Binding-site contacts:
Ligand atom C21 contacts residue TRP56 of chain 3.A at 3.8 Å (hydrophobic).
Ligand atom C16 contacts residue TRP56 of chain 3.A at 3.9 Å (hydrophobic).
Ligand atom C13 contacts residue TRP56 of chain 3.A at 3.8 Å (hydrophobic).
Ligand atom C6 contacts residue PHE104 of chain 3.A at 3.6 Å (hydrophobic).
Ligand atom N contacts residue PHE422 of chain 3.A at 3.5 Å (h-bond).
Ligand atom O contacts residue ILE48 of chain 3.A at 3.5 Å.
Ligand atom C20 contacts residue ALA53 of chain 3.A at 3.6 Å (hydrophobic).
Ligand atom C1 contacts residue SER103 of chain 3.A at 3.5 Å.
Ligand atom C10 contacts residue GLU421 of chain 3.A at 3.8 Å.
Ligand atom C4 contacts residue SER103 of chain 3.A at 3.8 Å.
Ligand atom F contacts residue COA1 of chain 3.B at 3.2 Å.
Ligand atom C6 contacts residue SER103 of chain 3.A at 3.8 Å.
Ligand atom C10 contacts residue ASP46 of chain 3.A at 3.4 Å.
Ligand atom C11 contacts residue GLU421 of chain 3.A at 3.3 Å.
Ligand atom C14 contacts residue PHE422 of chain 3.A at 3.7 Å (hydrophobic).
Ligand atom C20 contacts residue TRP56 of chain 3.A at 3.7 Å (hydrophobic).
Ligand atom C16 contacts residue SER103 of chain 3.A at 3.8 Å.
Ligand atom C4 contacts residue PHE422 of chain 3.A at 3.2 Å (hydrophobic).
Ligand atom C5 contacts residue PHE422 of chain 3.A at 3.7 Å (hydrophobic).
Ligand atom C14 contacts residue GLU421 of chain 3.A at 3.9 Å.
Ligand atom C1 contacts residue PHE422 of chain 3.A at 3.3 Å (hydrophobic).
Ligand atom C3 contacts residue PHE422 of chain 3.A at 3.8 Å (hydrophobic).
Ligand atom C5 contacts residue SER103 of chain 3.A at 3.7 Å.
Ligand atom C14 contacts residue TRP56 of chain 3.A at 3.4 Å (hydrophobic).
Ligand atom C15 contacts residue TRP56 of chain 3.A at 3.8 Å (hydrophobic).
Ligand atom C19 contacts residue ALA53 of chain 3.A at 3.9 Å (hydrophobic).
Ligand atom C19 contacts residue LEU83 of chain 3.A at 3.8 Å (hydrophobic).
Ligand atom C20 contacts residue PHE104 of chain 3.A at 3.6 Å (hydrophobic).
Ligand atom C18 contacts residue TRP56 of chain 3.A at 3.8 Å (hydrophobic).
Ligand atom C19 contacts residue ARG57 of chain 3.A at 3.9 Å.
Ligand atom C13 contacts residue GLU421 of chain 3.A at 3.3 Å.
Ligand atom C15 contacts residue PHE104 of chain 3.A at 3.9 Å (hydrophobic).
Ligand atom F contacts residue PHE104 of chain 3.A at 3.4 Å.
Ligand atom C12 contacts residue GLU421 of chain 3.A at 3.7 Å.
Ligand atom C7 contacts residue PHE104 of chain 3.A at 3.7 Å (hydrophobic).
Ligand atom C5 contacts residue COA1 of chain 3.B at 3.8 Å.
Ligand atom C17 contacts residue TRP56 of chain 3.A at 3.9 Å (hydrophobic).
Ligand atom F contacts residue VAL105 of chain 3.A at 3.8 Å.
Ligand atom C21 contacts residue PHE104 of chain 3.A at 3.7 Å (hydrophobic).
Ligand atom F contacts residue PHE44 of chain 3.A at 3.8 Å.

A protein and the small-molecule ligand that binds it are described below.
Small molecule (SMILES): Cc1ccc(C(=O)C[n+]2ccn3cccc3c2-c2ccc(F)cc2)cc1

Sequence of chain 3.A:
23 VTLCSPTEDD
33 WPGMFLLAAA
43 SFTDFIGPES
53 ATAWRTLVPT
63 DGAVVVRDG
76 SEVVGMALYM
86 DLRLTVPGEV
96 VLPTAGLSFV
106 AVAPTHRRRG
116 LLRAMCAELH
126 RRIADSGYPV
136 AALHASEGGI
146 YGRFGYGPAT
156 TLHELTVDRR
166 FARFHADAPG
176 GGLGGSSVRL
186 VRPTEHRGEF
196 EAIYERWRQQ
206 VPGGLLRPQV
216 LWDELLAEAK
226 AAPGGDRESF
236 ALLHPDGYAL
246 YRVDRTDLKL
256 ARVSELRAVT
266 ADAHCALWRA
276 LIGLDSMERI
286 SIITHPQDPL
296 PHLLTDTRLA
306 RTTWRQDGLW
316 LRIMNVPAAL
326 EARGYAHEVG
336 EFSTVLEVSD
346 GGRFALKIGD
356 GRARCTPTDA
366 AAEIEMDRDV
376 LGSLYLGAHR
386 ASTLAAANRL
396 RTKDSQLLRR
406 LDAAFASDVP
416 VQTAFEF